Binding-site contacts:
Ligand atom PB contacts residue LYS534 of chain 1.B at 3.5 Å.
Ligand atom C6' contacts residue LEU255 of chain 1.B at 3.6 Å (hydrophobic).
Ligand atom C7' contacts residue PRO348 of chain 1.B at 3.6 Å (hydrophobic).
Ligand atom C4' contacts residue GLY346 of chain 1.B at 3.4 Å.
Ligand atom O7' contacts residue HIS190 of chain 1.B at 2.9 Å (h-bond).
Ligand atom O3B contacts residue LYS590 of chain 1.B at 2.6 Å (salt-bridge).
Ligand atom C2B contacts residue ASP617 of chain 1.B at 3.3 Å.
Ligand atom C5 contacts residue HIS593 of chain 1.B at 3.4 Å.
Ligand atom C4 contacts residue HIS593 of chain 1.B at 3.3 Å.
Ligand atom C4' contacts residue LEU345 of chain 1.B at 3.4 Å (hydrophobic).
Ligand atom O2' contacts residue HIS593 of chain 1.B at 3.2 Å (h-bond).
Ligand atom C8' contacts residue TYR533 of chain 1.B at 3.5 Å (hydrophobic).
Ligand atom O2' contacts residue LYS590 of chain 1.B at 2.5 Å (salt-bridge).
Ligand atom C5' contacts residue THR613 of chain 1.B at 3.4 Å.
Ligand atom O3' contacts residue HIS612 of chain 1.B at 3.6 Å (h-bond).
Ligand atom O3' contacts residue GLY346 of chain 1.B at 3.4 Å (h-bond).
Ligand atom C2B contacts residue LYS590 of chain 1.B at 3.5 Å.
Ligand atom O2' contacts residue ASP617 of chain 1.B at 2.8 Å (salt-bridge).
Ligand atom O4 contacts residue ARG596 of chain 1.B at 3.0 Å (salt-bridge).
Ligand atom O4' contacts residue PHE386 of chain 1.B at 3.5 Å.
Ligand atom C8' contacts residue CYS609 of chain 1.B at 3.5 Å (hydrophobic).
Ligand atom O2B contacts residue HIS612 of chain 1.B at 3.0 Å (h-bond).
Ligand atom O7' contacts residue PRO348 of chain 1.B at 3.5 Å.
Ligand atom O2B contacts residue THR613 of chain 1.B at 2.4 Å (h-bond).
Ligand atom O3B contacts residue THR613 of chain 1.B at 3.5 Å.
Ligand atom O2B contacts residue THR614 of chain 1.B at 3.3 Å (h-bond).
Ligand atom O6' contacts residue THR252 of chain 1.B at 2.4 Å (h-bond).
Ligand atom N3 contacts residue ALA588 of chain 1.B at 2.8 Å (h-bond).
Ligand atom O4 contacts residue LEU558 of chain 1.B at 3.4 Å.
Ligand atom O1' contacts residue THR613 of chain 1.B at 3.3 Å (h-bond).
Ligand atom O4 contacts residue ALA588 of chain 1.B at 3.1 Å (h-bond).
Ligand atom C3B contacts residue LYS590 of chain 1.B at 3.6 Å.
Ligand atom C3' contacts residue HIS612 of chain 1.B at 3.5 Å.
Ligand atom O4' contacts residue LEU345 of chain 1.B at 2.5 Å (h-bond).
Ligand atom N3 contacts residue HIS593 of chain 1.B at 3.4 Å.
Ligand atom O2A contacts residue GLN531 of chain 1.B at 2.5 Å (h-bond).
Ligand atom C6' contacts residue THR252 of chain 1.B at 3.3 Å.
Ligand atom O3' contacts residue PRO348 of chain 1.B at 3.3 Å.
Ligand atom O1B contacts residue LYS534 of chain 1.B at 2.5 Å (salt-bridge).
Ligand atom N2' contacts residue HIS612 of chain 1.B at 3.0 Å (h-bond).

Sequence of chain 1.B:
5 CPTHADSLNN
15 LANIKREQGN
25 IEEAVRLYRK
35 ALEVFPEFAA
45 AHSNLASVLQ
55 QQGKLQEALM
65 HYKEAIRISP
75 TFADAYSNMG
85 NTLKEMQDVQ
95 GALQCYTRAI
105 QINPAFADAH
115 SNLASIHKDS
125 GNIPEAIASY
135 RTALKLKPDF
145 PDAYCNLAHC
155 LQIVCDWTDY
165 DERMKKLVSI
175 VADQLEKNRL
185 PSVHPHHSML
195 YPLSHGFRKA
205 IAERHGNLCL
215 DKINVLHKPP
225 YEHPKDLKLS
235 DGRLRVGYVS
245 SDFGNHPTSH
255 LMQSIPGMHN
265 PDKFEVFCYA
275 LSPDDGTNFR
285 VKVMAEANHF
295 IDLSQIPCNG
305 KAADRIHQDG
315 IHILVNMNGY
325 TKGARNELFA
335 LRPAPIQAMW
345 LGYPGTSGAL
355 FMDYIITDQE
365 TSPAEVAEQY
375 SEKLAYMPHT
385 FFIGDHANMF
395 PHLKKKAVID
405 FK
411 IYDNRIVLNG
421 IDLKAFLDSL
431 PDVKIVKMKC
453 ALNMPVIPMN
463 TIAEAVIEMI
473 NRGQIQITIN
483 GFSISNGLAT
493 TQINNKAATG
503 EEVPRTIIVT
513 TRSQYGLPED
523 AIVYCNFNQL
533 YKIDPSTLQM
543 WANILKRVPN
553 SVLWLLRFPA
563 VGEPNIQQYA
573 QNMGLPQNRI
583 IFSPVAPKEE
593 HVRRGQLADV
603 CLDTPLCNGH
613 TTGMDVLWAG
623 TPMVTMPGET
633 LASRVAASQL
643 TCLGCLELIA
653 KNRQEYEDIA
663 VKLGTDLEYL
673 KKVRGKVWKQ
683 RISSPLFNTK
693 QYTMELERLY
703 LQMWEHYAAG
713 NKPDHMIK

The small molecule below binds the protein below.
Small molecule (SMILES): CC(=O)N[C@H]1[C@@H](O[P](=O)(O)O[P](=O)(O)OC[C@H]2O[C@@H](n3ccc(=O)[nH]c3=O)[C@H](O)[C@@H]2O)O[C@H](CO)[C@@H](O)[C@@H]1O